This small molecule binds to this protein.
Small molecule (SMILES): O=C(O)[C@@H]1O[C@H](O[C@H]2[C@@H](OS(=O)(=O)O)O[C@@H](O)[C@H](NS(=O)(=O)O)[C@H]2O)[C@@H](OS(=O)(=O)O)[C@H](O)[C@@H]1O

Sequence of chain 2.B:
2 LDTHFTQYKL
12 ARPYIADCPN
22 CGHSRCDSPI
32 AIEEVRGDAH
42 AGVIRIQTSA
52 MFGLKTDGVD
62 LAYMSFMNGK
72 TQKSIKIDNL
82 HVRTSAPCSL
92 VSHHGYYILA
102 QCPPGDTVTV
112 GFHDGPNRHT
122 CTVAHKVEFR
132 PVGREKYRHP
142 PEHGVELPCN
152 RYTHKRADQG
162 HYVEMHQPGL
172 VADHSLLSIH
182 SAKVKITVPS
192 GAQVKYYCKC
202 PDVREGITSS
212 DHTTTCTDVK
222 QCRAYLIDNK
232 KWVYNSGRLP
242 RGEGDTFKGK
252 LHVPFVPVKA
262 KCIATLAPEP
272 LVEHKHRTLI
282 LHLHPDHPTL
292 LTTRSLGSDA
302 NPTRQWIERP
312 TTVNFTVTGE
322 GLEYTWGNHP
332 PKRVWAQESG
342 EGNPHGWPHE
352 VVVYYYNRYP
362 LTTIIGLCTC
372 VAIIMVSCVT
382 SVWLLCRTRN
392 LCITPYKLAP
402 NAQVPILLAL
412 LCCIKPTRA

Binding-site contacts:
Ligand atom N2 contacts residue HIS82 of chain 2.B at 4.5 Å.
Ligand atom O3 contacts residue HIS82 of chain 2.B at 3.9 Å.
Ligand atom OBA contacts residue HIS114 of chain 2.B at 3.0 Å (h-bond).
Ligand atom OAH contacts residue ASN80 of chain 2.B at 3.2 Å (h-bond).
Ligand atom O6B contacts residue ASN80 of chain 2.B at 3.0 Å (h-bond).
Ligand atom SBB contacts residue HIS114 of chain 2.B at 4.2 Å.
Ligand atom OAF contacts residue HIS82 of chain 2.B at 3.2 Å (h-bond).
Ligand atom O4 contacts residue HIS114 of chain 2.B at 3.6 Å.
Ligand atom OBA contacts residue HIS82 of chain 2.B at 4.3 Å.
Ligand atom C2 contacts residue HIS82 of chain 2.B at 4.2 Å.
Ligand atom C3 contacts residue HIS82 of chain 2.B at 4.3 Å.
Ligand atom OBC contacts residue HIS114 of chain 2.B at 4.1 Å.
Ligand atom SAG contacts residue HIS82 of chain 2.B at 3.7 Å.
Ligand atom O4 contacts residue ASN80 of chain 2.B at 3.1 Å (h-bond).
Ligand atom OAB contacts residue ASN80 of chain 2.B at 4.5 Å.
Ligand atom O6A contacts residue ASN80 of chain 2.B at 4.5 Å.
Ligand atom SAG contacts residue ASN80 of chain 2.B at 4.3 Å.
Ligand atom C4 contacts residue ASN80 of chain 2.B at 4.0 Å.
Ligand atom C6 contacts residue ASN80 of chain 2.B at 3.8 Å.
Ligand atom O3 contacts residue HIS114 of chain 2.B at 3.3 Å (h-bond).
Ligand atom OAH contacts residue HIS82 of chain 2.B at 3.1 Å (h-bond).